A protein and the small-molecule ligand that binds it are described below.
Small molecule (SMILES): CC(=O)N[C@@H]1[C@@H](O)[C@H](O)[C@@H](CO)O[C@H]1O

Binding-site contacts:
Ligand atom C1 contacts residue ASN8 of chain 1.F at 1.4 Å.
Ligand atom C1 contacts residue TYR13 of chain 1.F at 3.9 Å (hydrophobic).
Ligand atom C5 contacts residue ASN8 of chain 1.F at 3.6 Å.
Ligand atom C7 contacts residue SER10 of chain 1.F at 3.8 Å.
Ligand atom C2 contacts residue ASN8 of chain 1.F at 2.5 Å.
Ligand atom C4 contacts residue ASN8 of chain 1.F at 4.2 Å.
Ligand atom O7 contacts residue ASN8 of chain 1.F at 3.5 Å (h-bond).
Ligand atom C8 contacts residue ASN8 of chain 1.F at 4.4 Å.
Ligand atom C3 contacts residue ASN8 of chain 1.F at 3.8 Å.
Ligand atom C5 contacts residue TYR13 of chain 1.F at 3.9 Å (hydrophobic).
Ligand atom O5 contacts residue ASN8 of chain 1.F at 2.3 Å (h-bond).
Ligand atom C7 contacts residue SER9 of chain 1.F at 4.3 Å.
Ligand atom C8 contacts residue SER9 of chain 1.F at 3.3 Å.
Ligand atom C6 contacts residue TYR13 of chain 1.F at 4.2 Å (hydrophobic).
Ligand atom O5 contacts residue VAL6 of chain 1.F at 3.4 Å.
Ligand atom C1 contacts residue SER10 of chain 1.F at 3.6 Å.
Ligand atom O6 contacts residue VAL15 of chain 1.F at 4.0 Å.
Ligand atom O5 contacts residue TYR13 of chain 1.F at 4.0 Å.
Ligand atom C6 contacts residue VAL15 of chain 1.F at 3.9 Å (hydrophobic).
Ligand atom N2 contacts residue SER10 of chain 1.F at 2.9 Å (h-bond).
Ligand atom O6 contacts residue VAL6 of chain 1.F at 4.1 Å.
Ligand atom C3 contacts residue SER10 of chain 1.F at 4.0 Å.
Ligand atom C1 contacts residue VAL6 of chain 1.F at 4.2 Å (hydrophobic).
Ligand atom C5 contacts residue VAL6 of chain 1.F at 4.3 Å (hydrophobic).
Ligand atom C7 contacts residue ASN8 of chain 1.F at 3.5 Å.
Ligand atom C8 contacts residue SER10 of chain 1.F at 3.8 Å.
Ligand atom N2 contacts residue ASN8 of chain 1.F at 2.9 Å (h-bond).
Ligand atom C6 contacts residue VAL6 of chain 1.F at 4.1 Å (hydrophobic).
Ligand atom C2 contacts residue SER10 of chain 1.F at 3.7 Å.

Sequence of chain 1.F:
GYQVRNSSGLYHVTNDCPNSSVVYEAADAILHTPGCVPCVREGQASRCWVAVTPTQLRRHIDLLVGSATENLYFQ